Sequence of chain 52.C:
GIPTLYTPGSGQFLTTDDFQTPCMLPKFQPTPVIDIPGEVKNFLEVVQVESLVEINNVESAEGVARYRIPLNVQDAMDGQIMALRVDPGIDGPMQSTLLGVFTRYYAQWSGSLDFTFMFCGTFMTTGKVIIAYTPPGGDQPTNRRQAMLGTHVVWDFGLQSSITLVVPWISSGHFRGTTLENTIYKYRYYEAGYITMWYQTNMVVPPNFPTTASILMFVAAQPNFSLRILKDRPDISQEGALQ

Sequence of chain 52.A:
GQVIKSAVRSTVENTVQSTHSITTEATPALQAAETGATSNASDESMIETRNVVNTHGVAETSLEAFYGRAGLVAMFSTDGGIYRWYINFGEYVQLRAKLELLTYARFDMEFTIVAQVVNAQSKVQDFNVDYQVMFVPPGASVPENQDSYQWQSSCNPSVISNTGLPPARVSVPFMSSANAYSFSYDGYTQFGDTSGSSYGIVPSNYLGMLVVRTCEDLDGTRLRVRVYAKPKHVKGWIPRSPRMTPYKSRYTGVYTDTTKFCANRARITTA

The small molecule below binds the protein below.
Small molecule (SMILES): NCC(=O)O

Binding-site contacts:
Ligand atom O contacts residue ASP235 of chain 52.C at 4.5 Å.
Ligand atom N contacts residue PHE264 of chain 52.A at 3.5 Å (h-bond).
Ligand atom N contacts residue CYS1 of chain 52.E at 1.3 Å.
Ligand atom CA contacts residue PHE264 of chain 52.A at 3.1 Å (hydrophobic).
Ligand atom C contacts residue CYS1 of chain 52.E at 2.8 Å (hydrophobic).
Ligand atom CA contacts residue GLN95 of chain 52.C at 4.2 Å.
Ligand atom CA contacts residue CYS265 of chain 52.A at 4.4 Å (hydrophobic).
Ligand atom N contacts residue MET247 of chain 52.A at 3.8 Å.
Ligand atom C contacts residue MET247 of chain 52.A at 3.9 Å (hydrophobic).
Ligand atom C contacts residue ASP235 of chain 52.C at 4.0 Å.
Ligand atom OXT contacts residue GLN95 of chain 52.C at 2.7 Å (h-bond).
Ligand atom O contacts residue SER96 of chain 52.C at 3.6 Å.
Ligand atom C contacts residue PHE264 of chain 52.A at 3.8 Å (hydrophobic).
Ligand atom OXT contacts residue CYS1 of chain 52.E at 2.7 Å (h-bond).
Ligand atom O contacts residue CYS1 of chain 52.E at 3.7 Å.
Ligand atom OXT contacts residue ASP235 of chain 52.C at 2.9 Å (salt-bridge).
Ligand atom O contacts residue PHE264 of chain 52.A at 3.9 Å.
Ligand atom CA contacts residue CYS1 of chain 52.E at 2.4 Å (hydrophobic).
Ligand atom C contacts residue GLN95 of chain 52.C at 3.1 Å.
Ligand atom O contacts residue MET247 of chain 52.A at 3.4 Å (h-bond).
Ligand atom O contacts residue GLN95 of chain 52.C at 3.3 Å (h-bond).
Ligand atom OXT contacts residue PHE264 of chain 52.A at 4.2 Å.
Ligand atom CA contacts residue MET247 of chain 52.A at 4.1 Å (hydrophobic).